The protein below binds the small molecule below.
Small molecule (SMILES): O=C(O)CCn1c(=O)oc2cc(Cl)c(Cl)cc21

Sequence of chain 1.D:
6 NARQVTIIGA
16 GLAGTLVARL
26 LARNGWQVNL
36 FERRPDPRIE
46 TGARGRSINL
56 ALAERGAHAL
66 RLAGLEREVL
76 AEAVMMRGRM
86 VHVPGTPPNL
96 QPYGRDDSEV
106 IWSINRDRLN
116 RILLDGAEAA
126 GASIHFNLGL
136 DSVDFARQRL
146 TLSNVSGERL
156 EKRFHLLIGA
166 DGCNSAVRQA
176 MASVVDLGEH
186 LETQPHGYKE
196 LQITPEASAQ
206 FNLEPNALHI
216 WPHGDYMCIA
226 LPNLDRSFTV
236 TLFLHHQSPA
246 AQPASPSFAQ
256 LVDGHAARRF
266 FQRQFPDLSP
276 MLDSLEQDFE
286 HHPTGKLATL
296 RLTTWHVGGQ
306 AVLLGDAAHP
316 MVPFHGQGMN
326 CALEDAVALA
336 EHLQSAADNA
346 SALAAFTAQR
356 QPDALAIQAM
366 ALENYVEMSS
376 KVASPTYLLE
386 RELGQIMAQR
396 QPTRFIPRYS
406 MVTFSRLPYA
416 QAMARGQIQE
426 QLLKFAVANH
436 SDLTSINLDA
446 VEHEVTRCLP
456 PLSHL

Binding-site contacts:
Ligand atom O2 contacts residue GLY321 of chain 1.D at 3.7 Å.
Ligand atom C contacts residue ARG84 of chain 1.D at 3.4 Å.
Ligand atom C contacts residue MET373 of chain 1.D at 4.0 Å (hydrophobic).
Ligand atom C4 contacts residue PRO318 of chain 1.D at 3.5 Å (hydrophobic).
Ligand atom C2 contacts residue MET373 of chain 1.D at 3.9 Å (hydrophobic).
Ligand atom CL contacts residue PHE319 of chain 1.D at 3.6 Å.
Ligand atom O3 contacts residue ILE106 of chain 1.D at 3.5 Å.
Ligand atom C7 contacts residue FAD1 of chain 1.K at 3.4 Å.
Ligand atom CL contacts residue PHE238 of chain 1.D at 4.0 Å.
Ligand atom C1 contacts residue TYR98 of chain 1.D at 3.4 Å (hydrophobic).
Ligand atom C2 contacts residue PHE319 of chain 1.D at 3.6 Å (hydrophobic).
Ligand atom C6 contacts residue PRO318 of chain 1.D at 3.5 Å (hydrophobic).
Ligand atom C9 contacts residue HIS320 of chain 1.D at 3.7 Å.
Ligand atom N contacts residue GLY321 of chain 1.D at 4.0 Å.
Ligand atom C2 contacts residue ASN369 of chain 1.D at 3.5 Å.
Ligand atom C contacts residue ASN369 of chain 1.D at 3.9 Å.
Ligand atom O3 contacts residue HIS320 of chain 1.D at 3.8 Å.
Ligand atom O2 contacts residue ALA56 of chain 1.D at 3.3 Å.
Ligand atom C5 contacts residue PRO318 of chain 1.D at 3.1 Å (hydrophobic).
Ligand atom CL contacts residue PRO318 of chain 1.D at 3.3 Å.
Ligand atom O1 contacts residue TYR404 of chain 1.D at 3.7 Å.
Ligand atom C3 contacts residue GLY321 of chain 1.D at 3.7 Å.
Ligand atom N contacts residue PHE319 of chain 1.D at 4.0 Å.
Ligand atom C7 contacts residue GLY321 of chain 1.D at 3.8 Å.
Ligand atom C4 contacts residue PHE319 of chain 1.D at 3.3 Å (hydrophobic).
Ligand atom O1 contacts residue ARG84 of chain 1.D at 3.0 Å (salt-bridge).
Ligand atom C4 contacts residue MET373 of chain 1.D at 3.8 Å (hydrophobic).
Ligand atom C contacts residue TYR98 of chain 1.D at 3.7 Å (hydrophobic).
Ligand atom C3 contacts residue HIS320 of chain 1.D at 3.9 Å.
Ligand atom C3 contacts residue PHE319 of chain 1.D at 3.9 Å (hydrophobic).
Ligand atom N contacts residue HIS320 of chain 1.D at 3.8 Å.
Ligand atom O contacts residue ARG84 of chain 1.D at 2.7 Å (salt-bridge).
Ligand atom O3 contacts residue TYR404 of chain 1.D at 2.7 Å (h-bond).
Ligand atom CL1 contacts residue FAD1 of chain 1.K at 3.6 Å.
Ligand atom CL1 contacts residue ILE224 of chain 1.D at 3.9 Å.
Ligand atom O1 contacts residue ASN369 of chain 1.D at 3.1 Å (h-bond).
Ligand atom O2 contacts residue LEU213 of chain 1.D at 3.9 Å.
Ligand atom O contacts residue TYR98 of chain 1.D at 3.3 Å (h-bond).
Ligand atom C8 contacts residue GLY321 of chain 1.D at 3.6 Å.
Ligand atom C9 contacts residue TYR404 of chain 1.D at 3.8 Å (hydrophobic).